Binding-site contacts:
Ligand atom C7 contacts residue ASN17 of chain 1.A at 3.2 Å.
Ligand atom C5 contacts residue ASN17 of chain 1.A at 3.7 Å.
Ligand atom C8 contacts residue CYS15 of chain 1.A at 3.3 Å (hydrophobic).
Ligand atom C2 contacts residue ASN17 of chain 1.A at 2.6 Å.
Ligand atom C1 contacts residue ASN17 of chain 1.A at 1.5 Å.
Ligand atom O5 contacts residue ASN17 of chain 1.A at 2.4 Å (h-bond).
Ligand atom C8 contacts residue VAL16 of chain 1.A at 4.5 Å (hydrophobic).
Ligand atom C3 contacts residue ASN137 of chain 1.A at 4.2 Å.
Ligand atom C8 contacts residue ASN17 of chain 1.A at 4.1 Å.
Ligand atom C3 contacts residue ASN17 of chain 1.A at 3.9 Å.
Ligand atom C5 contacts residue ASN137 of chain 1.A at 3.6 Å.
Ligand atom C6 contacts residue ASN137 of chain 1.A at 4.0 Å.
Ligand atom N2 contacts residue ASN17 of chain 1.A at 3.1 Å (h-bond).
Ligand atom C4 contacts residue ASN137 of chain 1.A at 4.4 Å.
Ligand atom O7 contacts residue ASN17 of chain 1.A at 3.3 Å (h-bond).
Ligand atom C4 contacts residue ASN17 of chain 1.A at 4.3 Å.
Ligand atom O5 contacts residue ASN137 of chain 1.A at 3.7 Å.
Ligand atom O7 contacts residue ASN137 of chain 1.A at 4.5 Å.
Ligand atom C1 contacts residue ASN137 of chain 1.A at 4.1 Å.

Sequence of chain 1.A:
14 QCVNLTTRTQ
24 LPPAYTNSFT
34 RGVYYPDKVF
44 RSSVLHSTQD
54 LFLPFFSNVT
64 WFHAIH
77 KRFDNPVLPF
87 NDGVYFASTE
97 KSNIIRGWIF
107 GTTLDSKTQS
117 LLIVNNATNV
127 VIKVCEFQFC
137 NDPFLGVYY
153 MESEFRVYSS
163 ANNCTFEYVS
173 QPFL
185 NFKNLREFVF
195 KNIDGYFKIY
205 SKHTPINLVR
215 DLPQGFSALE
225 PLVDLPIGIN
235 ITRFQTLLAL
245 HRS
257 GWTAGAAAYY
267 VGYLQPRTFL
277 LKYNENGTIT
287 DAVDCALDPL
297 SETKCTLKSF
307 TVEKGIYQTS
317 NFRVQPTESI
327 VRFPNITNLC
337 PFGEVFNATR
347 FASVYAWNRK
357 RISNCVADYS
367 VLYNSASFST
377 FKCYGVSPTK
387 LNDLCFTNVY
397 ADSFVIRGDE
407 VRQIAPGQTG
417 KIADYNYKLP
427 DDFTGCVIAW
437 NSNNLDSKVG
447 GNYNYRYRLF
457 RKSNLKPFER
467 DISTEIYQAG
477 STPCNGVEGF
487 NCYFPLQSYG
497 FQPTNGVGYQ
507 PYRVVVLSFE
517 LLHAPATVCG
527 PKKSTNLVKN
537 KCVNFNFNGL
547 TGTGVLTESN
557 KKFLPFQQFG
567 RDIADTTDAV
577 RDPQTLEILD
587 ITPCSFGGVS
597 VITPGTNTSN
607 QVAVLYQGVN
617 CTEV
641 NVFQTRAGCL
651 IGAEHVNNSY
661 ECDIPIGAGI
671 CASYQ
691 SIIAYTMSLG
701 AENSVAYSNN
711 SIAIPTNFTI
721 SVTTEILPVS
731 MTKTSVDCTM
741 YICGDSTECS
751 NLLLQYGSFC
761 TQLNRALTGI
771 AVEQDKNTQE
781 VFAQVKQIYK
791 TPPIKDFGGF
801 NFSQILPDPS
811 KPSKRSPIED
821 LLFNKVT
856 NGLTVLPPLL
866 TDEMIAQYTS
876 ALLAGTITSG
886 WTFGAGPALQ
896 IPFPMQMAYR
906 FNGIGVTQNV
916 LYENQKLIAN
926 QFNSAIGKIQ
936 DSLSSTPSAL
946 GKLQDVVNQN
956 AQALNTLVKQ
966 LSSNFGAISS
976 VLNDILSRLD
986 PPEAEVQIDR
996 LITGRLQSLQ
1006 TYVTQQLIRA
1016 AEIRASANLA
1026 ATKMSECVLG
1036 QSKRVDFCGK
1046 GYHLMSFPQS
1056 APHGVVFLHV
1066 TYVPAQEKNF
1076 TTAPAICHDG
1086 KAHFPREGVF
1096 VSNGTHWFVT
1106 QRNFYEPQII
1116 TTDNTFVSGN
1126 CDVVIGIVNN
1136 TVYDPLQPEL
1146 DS

A protein and the small-molecule ligand that binds it are described below.
Small molecule (SMILES): CC(=O)N[C@H]1[C@H](O[C@H]2[C@H](O)[C@@H](NC(C)=O)CO[C@@H]2CO)O[C@H](CO)[C@@H](O)[C@@H]1O